Sequence of chain 1.A:
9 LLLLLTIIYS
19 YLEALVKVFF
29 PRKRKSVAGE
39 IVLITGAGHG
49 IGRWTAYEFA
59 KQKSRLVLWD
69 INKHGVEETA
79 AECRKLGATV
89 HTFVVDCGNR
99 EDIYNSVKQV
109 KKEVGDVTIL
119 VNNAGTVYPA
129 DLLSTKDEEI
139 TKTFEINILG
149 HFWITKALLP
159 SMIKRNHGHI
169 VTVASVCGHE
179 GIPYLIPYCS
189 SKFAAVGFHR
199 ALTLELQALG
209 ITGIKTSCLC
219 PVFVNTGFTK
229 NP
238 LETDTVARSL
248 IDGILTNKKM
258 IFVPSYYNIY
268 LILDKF

Sequence of chain 1.B:
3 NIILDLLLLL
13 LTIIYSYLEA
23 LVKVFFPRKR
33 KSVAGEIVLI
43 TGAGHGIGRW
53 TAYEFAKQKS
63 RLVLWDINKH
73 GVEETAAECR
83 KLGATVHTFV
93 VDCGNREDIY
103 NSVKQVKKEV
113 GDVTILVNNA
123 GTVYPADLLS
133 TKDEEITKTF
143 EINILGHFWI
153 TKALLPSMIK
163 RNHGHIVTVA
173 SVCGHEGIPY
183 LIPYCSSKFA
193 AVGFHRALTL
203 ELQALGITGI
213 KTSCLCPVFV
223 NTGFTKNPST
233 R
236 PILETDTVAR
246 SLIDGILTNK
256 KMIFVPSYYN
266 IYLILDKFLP

Binding-site contacts:
Ligand atom C20 contacts residue PHE221 of chain 1.B at 3.5 Å (hydrophobic).
Ligand atom F29 contacts residue SER173 of chain 1.B at 3.0 Å.
Ligand atom C13 contacts residue LYS228 of chain 1.B at 3.7 Å.
Ligand atom C2 contacts residue PRO181 of chain 1.B at 3.8 Å (hydrophobic).
Ligand atom C1 contacts residue PRO181 of chain 1.B at 3.7 Å (hydrophobic).
Ligand atom C16 contacts residue LEU183 of chain 1.B at 3.9 Å (hydrophobic).
Ligand atom F29 contacts residue PRO219 of chain 1.B at 3.6 Å.
Ligand atom F29 contacts residue PHE221 of chain 1.B at 3.7 Å.
Ligand atom O17 contacts residue LYS228 of chain 1.B at 2.8 Å (salt-bridge).
Ligand atom C9 contacts residue PRO181 of chain 1.B at 3.5 Å (hydrophobic).
Ligand atom C26 contacts residue TYR186 of chain 1.B at 3.6 Å (hydrophobic).
Ligand atom C25 contacts residue TYR186 of chain 1.B at 3.6 Å (hydrophobic).
Ligand atom F29 contacts residue CYS175 of chain 1.B at 3.8 Å.
Ligand atom C24 contacts residue SER173 of chain 1.B at 3.7 Å.
Ligand atom F29 contacts residue VAL174 of chain 1.B at 3.9 Å.
Ligand atom C27 contacts residue THR227 of chain 1.B at 3.3 Å.
Ligand atom O28 contacts residue SER173 of chain 1.B at 2.7 Å (h-bond).
Ligand atom C25 contacts residue NAD1 of chain 1.E at 3.6 Å.
Ligand atom C4 contacts residue TYR182 of chain 1.B at 3.6 Å (hydrophobic).
Ligand atom C6 contacts residue ALA206 of chain 1.A at 3.9 Å (hydrophobic).
Ligand atom C22 contacts residue LEU183 of chain 1.B at 3.9 Å (hydrophobic).
Ligand atom F29 contacts residue VAL220 of chain 1.B at 3.5 Å.
Ligand atom C24 contacts residue CYS175 of chain 1.B at 3.7 Å (hydrophobic).
Ligand atom N19 contacts residue PHE221 of chain 1.B at 3.3 Å.
Ligand atom C18 contacts residue LYS228 of chain 1.B at 3.5 Å.
Ligand atom C9 contacts residue ILE180 of chain 1.B at 3.9 Å (hydrophobic).
Ligand atom C22 contacts residue THR227 of chain 1.B at 3.9 Å.
Ligand atom O28 contacts residue TYR186 of chain 1.B at 2.6 Å (h-bond).
Ligand atom C24 contacts residue NAD1 of chain 1.E at 3.8 Å.
Ligand atom N19 contacts residue THR227 of chain 1.B at 3.2 Å (h-bond).
Ligand atom C27 contacts residue LEU183 of chain 1.B at 3.5 Å (hydrophobic).
Ligand atom C14 contacts residue LYS228 of chain 1.B at 3.5 Å.
Ligand atom O8 contacts residue TYR182 of chain 1.B at 3.8 Å.
Ligand atom C25 contacts residue CYS175 of chain 1.B at 3.9 Å (hydrophobic).
Ligand atom O17 contacts residue THR227 of chain 1.B at 3.4 Å.
Ligand atom C22 contacts residue PHE221 of chain 1.B at 3.8 Å (hydrophobic).
Ligand atom C25 contacts residue SER173 of chain 1.B at 3.5 Å.
Ligand atom F29 contacts residue NAD1 of chain 1.E at 3.6 Å.
Ligand atom F7 contacts residue TYR182 of chain 1.B at 3.3 Å.
Ligand atom O28 contacts residue NAD1 of chain 1.E at 3.1 Å.

A protein and the small-molecule ligand that binds it are described below.
Small molecule (SMILES): O=C(NCC1(O)CCC(COc2ccccc2F)CC1)c1ccc(O)c(F)c1